Sequence of chain 19.B:
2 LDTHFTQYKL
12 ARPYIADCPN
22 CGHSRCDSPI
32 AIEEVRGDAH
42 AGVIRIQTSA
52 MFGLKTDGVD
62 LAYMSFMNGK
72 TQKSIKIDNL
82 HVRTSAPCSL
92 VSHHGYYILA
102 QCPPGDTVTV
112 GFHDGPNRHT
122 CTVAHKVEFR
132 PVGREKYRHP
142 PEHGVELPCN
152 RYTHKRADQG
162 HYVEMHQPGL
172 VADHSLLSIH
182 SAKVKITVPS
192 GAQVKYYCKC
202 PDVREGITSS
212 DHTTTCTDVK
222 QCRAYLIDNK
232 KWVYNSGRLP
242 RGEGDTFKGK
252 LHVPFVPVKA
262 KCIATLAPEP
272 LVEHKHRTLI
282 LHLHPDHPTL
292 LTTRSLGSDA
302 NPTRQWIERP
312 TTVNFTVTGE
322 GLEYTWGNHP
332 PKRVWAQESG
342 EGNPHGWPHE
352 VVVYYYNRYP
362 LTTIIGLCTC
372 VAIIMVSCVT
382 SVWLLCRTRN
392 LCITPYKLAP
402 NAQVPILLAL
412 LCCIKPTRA

Binding-site contacts:
Ligand atom O5B contacts residue LYS156 of chain 19.B at 3.3 Å.
Ligand atom C6 contacts residue HIS155 of chain 19.B at 3.4 Å.
Ligand atom O5 contacts residue LYS156 of chain 19.B at 3.4 Å.
Ligand atom O3 contacts residue LYS156 of chain 19.B at 3.0 Å.
Ligand atom C3 contacts residue ALA158 of chain 19.B at 4.0 Å (hydrophobic).
Ligand atom O6A contacts residue SER93 of chain 19.B at 3.2 Å.
Ligand atom O6B contacts residue ARG157 of chain 19.B at 3.3 Å (salt-bridge).
Ligand atom O4 contacts residue HIS155 of chain 19.B at 3.5 Å (h-bond).
Ligand atom C4 contacts residue LYS156 of chain 19.B at 4.0 Å.
Ligand atom C5 contacts residue LEU62 of chain 19.B at 3.8 Å (hydrophobic).
Ligand atom C6 contacts residue SER93 of chain 19.B at 4.0 Å.
Ligand atom C2 contacts residue ALA158 of chain 19.B at 3.7 Å (hydrophobic).
Ligand atom O6A contacts residue HIS155 of chain 19.B at 3.8 Å.
Ligand atom OAF contacts residue ARG157 of chain 19.B at 2.8 Å (salt-bridge).
Ligand atom O6A contacts residue HIS94 of chain 19.B at 3.2 Å (h-bond).
Ligand atom OAH contacts residue THR4 of chain 19.B at 3.7 Å.
Ligand atom C3 contacts residue ARG157 of chain 19.B at 3.7 Å.
Ligand atom OAF contacts residue ALA158 of chain 19.B at 3.3 Å.
Ligand atom SAG contacts residue ARG157 of chain 19.B at 3.6 Å (salt-bridge).
Ligand atom O3 contacts residue ARG157 of chain 19.B at 3.3 Å (salt-bridge).
Ligand atom O4 contacts residue LYS156 of chain 19.B at 3.5 Å.
Ligand atom C6 contacts residue LEU62 of chain 19.B at 3.5 Å (hydrophobic).
Ligand atom SAG contacts residue THR4 of chain 19.B at 3.9 Å.
Ligand atom O6B contacts residue HIS155 of chain 19.B at 3.3 Å (h-bond).
Ligand atom O6B contacts residue HIS94 of chain 19.B at 4.0 Å.
Ligand atom O4 contacts residue SER93 of chain 19.B at 3.0 Å (h-bond).
Ligand atom O5 contacts residue ARG157 of chain 19.B at 3.8 Å.
Ligand atom O3 contacts residue ALA158 of chain 19.B at 3.0 Å (h-bond).
Ligand atom O6B contacts residue LEU62 of chain 19.B at 4.0 Å.
Ligand atom OAH contacts residue LEU2 of chain 19.B at 2.8 Å (h-bond).
Ligand atom OAH contacts residue ASP3 of chain 19.B at 4.0 Å.
Ligand atom O6B contacts residue LYS156 of chain 19.B at 3.3 Å.
Ligand atom OAH contacts residue ARG157 of chain 19.B at 3.1 Å (salt-bridge).
Ligand atom C5 contacts residue HIS155 of chain 19.B at 4.0 Å.
Ligand atom O5 contacts residue HIS155 of chain 19.B at 3.6 Å.
Ligand atom C6 contacts residue HIS94 of chain 19.B at 3.9 Å.
Ligand atom C3 contacts residue LYS156 of chain 19.B at 4.0 Å.
Ligand atom OBI contacts residue LYS156 of chain 19.B at 4.0 Å.
Ligand atom O6A contacts residue LEU62 of chain 19.B at 3.4 Å.
Ligand atom OAF contacts residue THR4 of chain 19.B at 2.9 Å (h-bond).

A protein and the small-molecule ligand that binds it are described below.
Small molecule (SMILES): O=C(O)[C@@H]1O[C@H](O[C@H]2[C@@H](OS(=O)(=O)O)O[C@@H](O)[C@H](NS(=O)(=O)O)[C@H]2O)[C@@H](OS(=O)(=O)O)[C@H](O)[C@@H]1O